This protein binds this small molecule.
Small molecule (SMILES): NC1=N[C@@]2(c3ccns3)CN(c3ncc(F)cn3)C[C@H]2CS1

Binding-site contacts:
Ligand atom F contacts residue ARG177 of chain 1.A at 3.2 Å.
Ligand atom N2 contacts residue THR280 of chain 1.A at 3.9 Å.
Ligand atom C2 contacts residue SER84 of chain 1.A at 4.0 Å.
Ligand atom F contacts residue ILE175 of chain 1.A at 3.6 Å.
Ligand atom C1 contacts residue ARG177 of chain 1.A at 3.8 Å.
Ligand atom N contacts residue TYR120 of chain 1.A at 4.0 Å.
Ligand atom C3 contacts residue TYR120 of chain 1.A at 3.8 Å (hydrophobic).
Ligand atom F contacts residue VAL118 of chain 1.A at 4.0 Å.
Ligand atom C11 contacts residue ASP81 of chain 1.A at 3.7 Å.
Ligand atom S1 contacts residue TYR120 of chain 1.A at 3.4 Å (h-bond).
Ligand atom N4 contacts residue TRP164 of chain 1.A at 4.1 Å.
Ligand atom C12 contacts residue SER84 of chain 1.A at 3.8 Å.
Ligand atom N2 contacts residue ASP277 of chain 1.A at 2.8 Å (salt-bridge).
Ligand atom C6 contacts residue ASP277 of chain 1.A at 3.9 Å.
Ligand atom C9 contacts residue GLY279 of chain 1.A at 3.6 Å.
Ligand atom C11 contacts residue ILE167 of chain 1.A at 4.1 Å (hydrophobic).
Ligand atom C contacts residue ARG177 of chain 1.A at 4.1 Å.
Ligand atom N2 contacts residue GLY279 of chain 1.A at 3.8 Å.
Ligand atom C9 contacts residue LEU79 of chain 1.A at 4.0 Å (hydrophobic).
Ligand atom C contacts residue VAL118 of chain 1.A at 3.7 Å (hydrophobic).
Ligand atom C9 contacts residue ILE167 of chain 1.A at 4.0 Å (hydrophobic).
Ligand atom S contacts residue ASP277 of chain 1.A at 4.0 Å.
Ligand atom C6 contacts residue GLY279 of chain 1.A at 4.0 Å.
Ligand atom N3 contacts residue ASP81 of chain 1.A at 2.8 Å (salt-bridge).
Ligand atom C10 contacts residue LEU79 of chain 1.A at 3.4 Å (hydrophobic).
Ligand atom C4 contacts residue TYR120 of chain 1.A at 3.6 Å (hydrophobic).
Ligand atom N4 contacts residue LEU79 of chain 1.A at 4.2 Å.
Ligand atom N5 contacts residue SER84 of chain 1.A at 3.5 Å.
Ligand atom C6 contacts residue ASP81 of chain 1.A at 3.5 Å.
Ligand atom N2 contacts residue GLY83 of chain 1.A at 3.9 Å.
Ligand atom C5 contacts residue TYR120 of chain 1.A at 4.1 Å (hydrophobic).
Ligand atom N4 contacts residue PHE157 of chain 1.A at 3.8 Å.
Ligand atom C12 contacts residue VAL118 of chain 1.A at 3.5 Å (hydrophobic).
Ligand atom C8 contacts residue ILE167 of chain 1.A at 4.0 Å (hydrophobic).
Ligand atom N2 contacts residue ASP81 of chain 1.A at 2.8 Å (salt-bridge).
Ligand atom S contacts residue THR280 of chain 1.A at 3.5 Å (h-bond).
Ligand atom N5 contacts residue VAL118 of chain 1.A at 3.9 Å.
Ligand atom S1 contacts residue PHE157 of chain 1.A at 3.6 Å.
Ligand atom C7 contacts residue ASP81 of chain 1.A at 3.8 Å.
Ligand atom N4 contacts residue TYR120 of chain 1.A at 4.2 Å.

Sequence of chain 1.A:
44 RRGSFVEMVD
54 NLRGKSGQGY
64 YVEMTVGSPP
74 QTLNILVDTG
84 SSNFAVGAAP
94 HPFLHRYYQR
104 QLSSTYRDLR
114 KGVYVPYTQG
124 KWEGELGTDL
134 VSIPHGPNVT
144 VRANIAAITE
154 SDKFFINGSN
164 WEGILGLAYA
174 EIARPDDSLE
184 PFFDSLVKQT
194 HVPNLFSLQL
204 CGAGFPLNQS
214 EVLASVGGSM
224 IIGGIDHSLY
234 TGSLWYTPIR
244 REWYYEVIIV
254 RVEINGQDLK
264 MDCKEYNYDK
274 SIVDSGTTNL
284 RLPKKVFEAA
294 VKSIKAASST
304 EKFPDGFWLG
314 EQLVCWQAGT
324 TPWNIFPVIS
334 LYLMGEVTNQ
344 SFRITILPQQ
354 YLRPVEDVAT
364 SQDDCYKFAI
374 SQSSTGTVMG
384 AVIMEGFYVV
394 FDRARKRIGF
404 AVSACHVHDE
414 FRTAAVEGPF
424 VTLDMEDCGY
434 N